The small molecule below binds the protein below.
Small molecule (SMILES): CC1NC(CCNCCCC2=CC([Fe]C3C=CC=C3)C=C2)C(O)C1O

Binding-site contacts:
Ligand atom OAP contacts residue TYR144 of chain 1.D at 3.4 Å (h-bond).
Ligand atom CAG contacts residue TRP54 of chain 1.D at 3.6 Å (hydrophobic).
Ligand atom CAQ contacts residue TRP198 of chain 1.D at 4.0 Å (hydrophobic).
Ligand atom CAC contacts residue TRP282 of chain 1.D at 3.6 Å (hydrophobic).
Ligand atom CAB contacts residue ASP195 of chain 1.D at 3.6 Å.
Ligand atom CAC contacts residue HIS101 of chain 1.D at 3.9 Å.
Ligand atom OAQ contacts residue TRP54 of chain 1.D at 3.3 Å (h-bond).
Ligand atom CAI contacts residue TRP198 of chain 1.D at 3.5 Å (hydrophobic).
Ligand atom CAG contacts residue SO41 of chain 1.R at 3.4 Å.
Ligand atom NAA contacts residue GLU254 of chain 1.D at 3.2 Å (salt-bridge).
Ligand atom CAO contacts residue TRP282 of chain 1.D at 3.9 Å (hydrophobic).
Ligand atom CAP contacts residue SO41 of chain 1.R at 2.9 Å.
Ligand atom NAA contacts residue ASP195 of chain 1.D at 2.6 Å (salt-bridge).
Ligand atom CAC contacts residue GLU53 of chain 1.D at 3.9 Å.
Ligand atom CAE contacts residue GLU254 of chain 1.D at 3.7 Å.
Ligand atom CAE contacts residue ASP195 of chain 1.D at 3.4 Å.
Ligand atom OAP contacts residue HIS101 of chain 1.D at 2.7 Å (h-bond).
Ligand atom CBK contacts residue TRP54 of chain 1.D at 3.6 Å (hydrophobic).
Ligand atom CAF contacts residue SO41 of chain 1.R at 3.6 Å.
Ligand atom CAC contacts residue HIS32 of chain 1.D at 3.5 Å.
Ligand atom CAN contacts residue TRP198 of chain 1.D at 4.1 Å (hydrophobic).
Ligand atom CAD contacts residue GLU53 of chain 1.D at 3.1 Å.
Ligand atom CAO contacts residue ASP195 of chain 1.D at 3.9 Å.
Ligand atom CAO contacts residue GLU254 of chain 1.D at 3.8 Å.
Ligand atom CAF contacts residue GLU254 of chain 1.D at 3.2 Å.
Ligand atom OAQ contacts residue GLU53 of chain 1.D at 2.3 Å (salt-bridge).
Ligand atom CAD contacts residue HIS101 of chain 1.D at 4.1 Å.
Ligand atom OAP contacts residue HIS32 of chain 1.D at 2.8 Å (h-bond).
Ligand atom NAH contacts residue SO41 of chain 1.R at 2.4 Å (h-bond).
Ligand atom CAB contacts residue TRP282 of chain 1.D at 3.7 Å (hydrophobic).
Ligand atom CAD contacts residue TRP282 of chain 1.D at 3.6 Å (hydrophobic).
Ligand atom OAP contacts residue ASP195 of chain 1.D at 3.5 Å (salt-bridge).
Ligand atom CAO contacts residue HIS32 of chain 1.D at 4.2 Å.
Ligand atom CAP contacts residue TRP198 of chain 1.D at 3.7 Å (hydrophobic).
Ligand atom CAO contacts residue TRP193 of chain 1.D at 3.9 Å (hydrophobic).
Ligand atom CAC contacts residue ASP195 of chain 1.D at 4.0 Å.
Ligand atom CAQ contacts residue SO41 of chain 1.R at 3.8 Å.
Ligand atom OAQ contacts residue TRP282 of chain 1.D at 3.9 Å.
Ligand atom CAB contacts residue GLU254 of chain 1.D at 3.1 Å.
Ligand atom OAQ contacts residue HIS101 of chain 1.D at 3.4 Å (h-bond).

Sequence of chain 1.D:
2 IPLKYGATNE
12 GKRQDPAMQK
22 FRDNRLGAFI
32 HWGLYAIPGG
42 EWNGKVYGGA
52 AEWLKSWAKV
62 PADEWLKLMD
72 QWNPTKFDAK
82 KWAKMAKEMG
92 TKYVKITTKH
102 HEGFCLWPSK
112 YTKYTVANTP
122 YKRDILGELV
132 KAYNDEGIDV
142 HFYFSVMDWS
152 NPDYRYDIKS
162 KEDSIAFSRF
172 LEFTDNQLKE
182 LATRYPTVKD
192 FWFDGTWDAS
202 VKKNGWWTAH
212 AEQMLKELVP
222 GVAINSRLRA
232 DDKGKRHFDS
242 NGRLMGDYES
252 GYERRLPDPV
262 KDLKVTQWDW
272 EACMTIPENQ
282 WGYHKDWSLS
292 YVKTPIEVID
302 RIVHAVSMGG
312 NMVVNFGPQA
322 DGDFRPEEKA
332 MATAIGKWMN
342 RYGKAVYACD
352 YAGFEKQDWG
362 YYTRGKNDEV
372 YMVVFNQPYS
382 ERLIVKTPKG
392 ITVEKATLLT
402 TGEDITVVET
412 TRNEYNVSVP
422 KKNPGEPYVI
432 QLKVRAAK